A small-molecule ligand and the protein it binds are described below.
Small molecule (SMILES): CC1O[Ru]234(Cl)OC(C)=O->[Ru]=2(Cl)(OC(C)=O->3)(OC(C)=O->4)<-O=1

Sequence of chain 1.A:
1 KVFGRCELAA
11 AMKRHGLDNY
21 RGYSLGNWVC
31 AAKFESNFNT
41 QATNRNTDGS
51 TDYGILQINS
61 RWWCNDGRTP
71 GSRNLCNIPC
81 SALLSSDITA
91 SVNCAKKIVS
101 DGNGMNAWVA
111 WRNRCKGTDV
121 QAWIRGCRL

Binding-site contacts:
Ligand atom C2 contacts residue TRP123 of chain 1.A at 4.1 Å (hydrophobic).
Ligand atom C2 contacts residue ALA122 of chain 1.A at 3.5 Å (hydrophobic).
Ligand atom O2 contacts residue ASP119 of chain 1.A at 4.1 Å.
Ligand atom RU1 contacts residue ALA122 of chain 1.A at 4.0 Å.
Ligand atom O22 contacts residue ALA122 of chain 1.A at 3.0 Å.
Ligand atom O2 contacts residue TRP123 of chain 1.A at 3.8 Å.
Ligand atom C20 contacts residue TRP123 of chain 1.A at 3.3 Å (hydrophobic).
Ligand atom C20 contacts residue ALA122 of chain 1.A at 4.0 Å (hydrophobic).
Ligand atom O2 contacts residue ALA122 of chain 1.A at 4.0 Å.